Sequence of chain 4.A:
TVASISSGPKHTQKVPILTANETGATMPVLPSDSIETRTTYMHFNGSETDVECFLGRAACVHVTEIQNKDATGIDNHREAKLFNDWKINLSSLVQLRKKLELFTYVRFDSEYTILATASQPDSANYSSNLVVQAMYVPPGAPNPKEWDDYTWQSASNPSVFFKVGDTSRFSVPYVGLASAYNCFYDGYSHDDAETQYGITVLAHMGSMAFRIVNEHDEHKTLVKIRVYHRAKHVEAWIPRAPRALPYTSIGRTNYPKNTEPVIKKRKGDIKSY

A small-molecule ligand and the protein it binds are described below.
Small molecule (SMILES): Cc1cc(CCCCCOc2ccc(C3=NCCO3)cc2)on1

Sequence of chain 4.C:
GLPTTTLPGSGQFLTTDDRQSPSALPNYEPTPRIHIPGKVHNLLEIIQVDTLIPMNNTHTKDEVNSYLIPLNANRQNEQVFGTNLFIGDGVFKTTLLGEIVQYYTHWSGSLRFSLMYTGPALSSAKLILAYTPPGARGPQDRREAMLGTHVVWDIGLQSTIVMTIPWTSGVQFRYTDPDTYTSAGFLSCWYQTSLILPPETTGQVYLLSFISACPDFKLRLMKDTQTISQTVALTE

Binding-site contacts:
Ligand atom C1C contacts residue MET221 of chain 4.A at 4.0 Å (hydrophobic).
Ligand atom C4C contacts residue VAL191 of chain 4.A at 3.0 Å (hydrophobic).
Ligand atom C2B contacts residue VAL188 of chain 4.A at 3.5 Å (hydrophobic).
Ligand atom C1C contacts residue LEU106 of chain 4.A at 4.0 Å (hydrophobic).
Ligand atom C3B contacts residue TYR152 of chain 4.A at 3.7 Å (hydrophobic).
Ligand atom N3A contacts residue PRO174 of chain 4.A at 3.7 Å.
Ligand atom C4 contacts residue LEU106 of chain 4.A at 3.5 Å (hydrophobic).
Ligand atom C2C contacts residue MET221 of chain 4.A at 4.0 Å (hydrophobic).
Ligand atom O1 contacts residue MET221 of chain 4.A at 2.5 Å (h-bond).
Ligand atom C3C contacts residue TYR128 of chain 4.A at 3.4 Å (hydrophobic).
Ligand atom N3A contacts residue PHE186 of chain 4.A at 4.0 Å.
Ligand atom C5B contacts residue MET224 of chain 4.A at 3.8 Å (hydrophobic).
Ligand atom C6B contacts residue ILE104 of chain 4.A at 3.6 Å (hydrophobic).
Ligand atom C1B contacts residue ILE104 of chain 4.A at 4.0 Å (hydrophobic).
Ligand atom C4B contacts residue PHE186 of chain 4.A at 3.6 Å (hydrophobic).
Ligand atom C5B contacts residue TYR128 of chain 4.A at 4.0 Å (hydrophobic).
Ligand atom C5B contacts residue PHE186 of chain 4.A at 3.9 Å (hydrophobic).
Ligand atom C2C contacts residue TYR197 of chain 4.A at 3.7 Å (hydrophobic).
Ligand atom C5A contacts residue VAL176 of chain 4.A at 3.6 Å (hydrophobic).
Ligand atom C5 contacts residue MET221 of chain 4.A at 3.6 Å (hydrophobic).
Ligand atom C5A contacts residue PHE186 of chain 4.A at 3.5 Å (hydrophobic).
Ligand atom O1B contacts residue TYR128 of chain 4.A at 3.4 Å (h-bond).
Ligand atom C1C contacts residue TYR128 of chain 4.A at 3.9 Å (hydrophobic).
Ligand atom N2 contacts residue MET221 of chain 4.A at 3.4 Å (h-bond).
Ligand atom C2A contacts residue PHE186 of chain 4.A at 3.3 Å (hydrophobic).
Ligand atom C2A contacts residue TYR152 of chain 4.A at 3.6 Å (hydrophobic).
Ligand atom N3A contacts residue TYR152 of chain 4.A at 3.5 Å.
Ligand atom C4A contacts residue PRO174 of chain 4.A at 3.1 Å (hydrophobic).
Ligand atom O1A contacts residue PHE186 of chain 4.A at 3.0 Å.
Ligand atom C4B contacts residue TYR152 of chain 4.A at 3.8 Å (hydrophobic).
Ligand atom C1B contacts residue TYR128 of chain 4.A at 3.6 Å (hydrophobic).
Ligand atom C6B contacts residue TYR128 of chain 4.A at 3.3 Å (hydrophobic).
Ligand atom C4C contacts residue VAL188 of chain 4.A at 3.7 Å (hydrophobic).
Ligand atom C5C contacts residue VAL188 of chain 4.A at 4.1 Å (hydrophobic).
Ligand atom C3B contacts residue VAL188 of chain 4.A at 3.8 Å (hydrophobic).
Ligand atom C5C contacts residue VAL191 of chain 4.A at 3.8 Å (hydrophobic).
Ligand atom C5A contacts residue ALA150 of chain 4.A at 4.0 Å (hydrophobic).
Ligand atom C1B contacts residue VAL188 of chain 4.A at 3.8 Å (hydrophobic).
Ligand atom N3A contacts residue ALA24 of chain 4.C at 3.8 Å.
Ligand atom O1B contacts residue ILE104 of chain 4.A at 3.9 Å.